Binding-site contacts:
Ligand atom C4 contacts residue TRP120 of chain 3.A at 3.7 Å (hydrophobic).
Ligand atom O2 contacts residue ASN49 of chain 1.A at 2.9 Å (h-bond).
Ligand atom C4 contacts residue VAL47 of chain 1.A at 3.7 Å (hydrophobic).
Ligand atom O1 contacts residue SER27 of chain 1.A at 2.7 Å (h-bond).
Ligand atom O1 contacts residue ASN23 of chain 1.A at 3.0 Å (h-bond).
Ligand atom C5 contacts residue TRP120 of chain 3.A at 3.6 Å (hydrophobic).
Ligand atom C7 contacts residue TRP79 of chain 1.A at 3.7 Å (hydrophobic).
Ligand atom N1 contacts residue VAL47 of chain 1.A at 3.6 Å.
Ligand atom O1 contacts residue ASP128 of chain 1.A at 3.8 Å.
Ligand atom N3 contacts residue SER88 of chain 1.A at 3.0 Å (h-bond).
Ligand atom C1 contacts residue ASP128 of chain 1.A at 3.7 Å.
Ligand atom O1 contacts residue TYR43 of chain 1.A at 2.7 Å (h-bond).
Ligand atom C9 contacts residue TRP79 of chain 1.A at 3.5 Å (hydrophobic).
Ligand atom C18 contacts residue ASN49 of chain 1.A at 2.9 Å.
Ligand atom C9 contacts residue ASN49 of chain 1.A at 3.6 Å.
Ligand atom N2 contacts residue ASP128 of chain 1.A at 2.8 Å (salt-bridge).
Ligand atom C15 contacts residue SER112 of chain 1.A at 3.8 Å.
Ligand atom C11 contacts residue SER88 of chain 1.A at 3.7 Å.
Ligand atom C1 contacts residue SER27 of chain 1.A at 3.6 Å.
Ligand atom C6 contacts residue SER45 of chain 1.A at 3.4 Å.
Ligand atom C19 contacts residue ALA86 of chain 1.A at 3.4 Å (hydrophobic).
Ligand atom O2 contacts residue GLY48 of chain 1.A at 3.5 Å.
Ligand atom C1 contacts residue LEU25 of chain 1.A at 3.7 Å (hydrophobic).
Ligand atom C14 contacts residue SER112 of chain 1.A at 3.7 Å.
Ligand atom CL1 contacts residue LYS121 of chain 3.A at 3.7 Å.
Ligand atom C6 contacts residue VAL47 of chain 1.A at 3.7 Å (hydrophobic).
Ligand atom S1 contacts residue TRP79 of chain 1.A at 3.6 Å.
Ligand atom N2 contacts residue LEU25 of chain 1.A at 3.7 Å.
Ligand atom C10 contacts residue ASN49 of chain 1.A at 3.7 Å.
Ligand atom C7 contacts residue LEU110 of chain 1.A at 3.5 Å (hydrophobic).
Ligand atom C13 contacts residue SER112 of chain 1.A at 3.2 Å.
Ligand atom C18 contacts residue ALA86 of chain 1.A at 3.6 Å (hydrophobic).
Ligand atom C2 contacts residue TRP108 of chain 1.A at 3.7 Å (hydrophobic).
Ligand atom C17 contacts residue ALA86 of chain 1.A at 3.5 Å (hydrophobic).
Ligand atom C1 contacts residue TYR43 of chain 1.A at 3.5 Å (hydrophobic).
Ligand atom S1 contacts residue TRP92 of chain 1.A at 3.8 Å.
Ligand atom C3 contacts residue TRP108 of chain 1.A at 3.3 Å (hydrophobic).
Ligand atom S1 contacts residue THR90 of chain 1.A at 3.4 Å (h-bond).
Ligand atom C8 contacts residue TRP79 of chain 1.A at 3.7 Å (hydrophobic).
Ligand atom N1 contacts residue SER45 of chain 1.A at 3.0 Å (h-bond).

The small molecule below binds the protein below.
Small molecule (SMILES): Cc1cc(C)c(N2CC[N+](c3c(C)cc(CNC(=O)CCCC[C@@H]4SC[C@@H]5NC(=O)N[C@@H]54)cc3C)=C2[Ru](Cl)Cl)c(C)c1

Sequence of chain 1.A:
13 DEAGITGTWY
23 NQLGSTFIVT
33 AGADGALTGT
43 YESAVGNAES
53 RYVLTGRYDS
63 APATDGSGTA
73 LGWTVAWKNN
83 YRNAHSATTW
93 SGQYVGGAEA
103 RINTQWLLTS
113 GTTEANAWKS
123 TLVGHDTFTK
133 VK

Sequence of chain 3.A:
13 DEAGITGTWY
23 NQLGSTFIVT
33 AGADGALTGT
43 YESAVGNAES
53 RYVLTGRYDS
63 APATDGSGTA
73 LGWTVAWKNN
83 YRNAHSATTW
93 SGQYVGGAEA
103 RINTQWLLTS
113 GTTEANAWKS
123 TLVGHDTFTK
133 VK